Sequence of chain 2.E:
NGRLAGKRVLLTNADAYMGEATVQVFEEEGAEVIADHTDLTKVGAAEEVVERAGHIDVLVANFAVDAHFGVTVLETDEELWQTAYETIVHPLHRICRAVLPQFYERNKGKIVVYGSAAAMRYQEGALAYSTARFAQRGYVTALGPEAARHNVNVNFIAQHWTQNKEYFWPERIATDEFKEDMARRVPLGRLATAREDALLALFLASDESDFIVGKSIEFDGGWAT

A small-molecule ligand and the protein it binds are described below.
Small molecule (SMILES): N#CCC(O)CC#N

Binding-site contacts:
Ligand atom C4 contacts residue TYR169 of chain 2.E at 3.8 Å (hydrophobic).
Ligand atom N2 contacts residue TYR19 of chain 2.E at 4.2 Å.
Ligand atom N2 contacts residue GLN161 of chain 2.E at 3.5 Å (h-bond).
Ligand atom N2 contacts residue TYR169 of chain 2.E at 4.0 Å.
Ligand atom C3 contacts residue SER118 of chain 2.E at 4.2 Å.
Ligand atom N1 contacts residue GLN125 of chain 2.E at 3.8 Å.
Ligand atom C1 contacts residue SER118 of chain 2.E at 3.0 Å.
Ligand atom C5 contacts residue PHE170 of chain 2.E at 4.2 Å (hydrophobic).
Ligand atom C4 contacts residue GLN161 of chain 2.E at 3.6 Å.
Ligand atom N2 contacts residue ASN166 of chain 2.E at 3.3 Å (h-bond).
Ligand atom C1 contacts residue TYR131 of chain 2.E at 3.6 Å (hydrophobic).
Ligand atom C5 contacts residue TYR169 of chain 2.E at 3.7 Å (hydrophobic).
Ligand atom N2 contacts residue TRP163 of chain 2.E at 4.3 Å.
Ligand atom O1 contacts residue TYR131 of chain 2.E at 2.4 Å (h-bond).
Ligand atom N1 contacts residue PHE71 of chain 2.E at 3.6 Å.
Ligand atom N1 contacts residue HIS162 of chain 2.E at 3.5 Å.
Ligand atom C4 contacts residue GLY117 of chain 2.E at 3.9 Å.
Ligand atom O1 contacts residue ARG135 of chain 2.E at 4.5 Å.
Ligand atom C2 contacts residue GLN161 of chain 2.E at 4.3 Å.
Ligand atom C2 contacts residue HIS162 of chain 2.E at 3.8 Å.
Ligand atom C3 contacts residue HIS162 of chain 2.E at 3.5 Å.
Ligand atom C2 contacts residue TYR169 of chain 2.E at 4.2 Å (hydrophobic).
Ligand atom C4 contacts residue TYR131 of chain 2.E at 3.7 Å (hydrophobic).
Ligand atom N2 contacts residue THR164 of chain 2.E at 3.8 Å.
Ligand atom C4 contacts residue SER118 of chain 2.E at 4.0 Å.
Ligand atom O1 contacts residue SER118 of chain 2.E at 2.7 Å (h-bond).
Ligand atom O1 contacts residue TYR169 of chain 2.E at 4.4 Å.
Ligand atom N2 contacts residue HIS162 of chain 2.E at 4.0 Å.
Ligand atom C5 contacts residue TYR19 of chain 2.E at 3.6 Å (hydrophobic).
Ligand atom C1 contacts residue GLN161 of chain 2.E at 3.5 Å.
Ligand atom C3 contacts residue PHE170 of chain 2.E at 4.3 Å (hydrophobic).
Ligand atom C1 contacts residue TYR169 of chain 2.E at 4.5 Å (hydrophobic).
Ligand atom C5 contacts residue HIS162 of chain 2.E at 4.1 Å.
Ligand atom C3 contacts residue PHE71 of chain 2.E at 4.0 Å (hydrophobic).
Ligand atom N2 contacts residue PHE170 of chain 2.E at 3.6 Å.
Ligand atom C5 contacts residue GLN161 of chain 2.E at 3.7 Å.
Ligand atom C2 contacts residue PHE170 of chain 2.E at 3.7 Å (hydrophobic).
Ligand atom C4 contacts residue TYR19 of chain 2.E at 3.1 Å (hydrophobic).
Ligand atom C2 contacts residue SER118 of chain 2.E at 4.2 Å.
Ligand atom C5 contacts residue ASN166 of chain 2.E at 4.0 Å.